This protein binds this small molecule.
Small molecule (SMILES): O=c1c(-c2ccc(O)cc2)coc2cc(O[C@@H]3O[C@H](CO)[C@@H](O)[C@H](O)[C@H]3O)ccc12

Binding-site contacts:
Ligand atom O24 contacts residue LEU167 of chain 1.A at 3.7 Å.
Ligand atom O35 contacts residue CYS297 of chain 1.A at 3.4 Å (h-bond).
Ligand atom O5 contacts residue ASP451 of chain 1.A at 3.4 Å (salt-bridge).
Ligand atom C29 contacts residue TRP171 of chain 1.A at 3.3 Å (hydrophobic).
Ligand atom O24 contacts residue PHE453 of chain 1.A at 3.6 Å.
Ligand atom C19 contacts residue ASP451 of chain 1.A at 3.3 Å.
Ligand atom C2 contacts residue PHE286 of chain 1.A at 3.7 Å (hydrophobic).
Ligand atom C20 contacts residue ASP451 of chain 1.A at 3.4 Å.
Ligand atom C27 contacts residue PHE164 of chain 1.A at 3.6 Å (hydrophobic).
Ligand atom C18 contacts residue PHE290 of chain 1.A at 3.3 Å (hydrophobic).
Ligand atom O2 contacts residue PHE290 of chain 1.A at 3.6 Å.
Ligand atom C21 contacts residue PHE453 of chain 1.A at 3.3 Å (hydrophobic).
Ligand atom C26 contacts residue PHE453 of chain 1.A at 3.7 Å (hydrophobic).
Ligand atom O6 contacts residue PHE453 of chain 1.A at 2.8 Å (h-bond).
Ligand atom C21 contacts residue PHE164 of chain 1.A at 3.7 Å (hydrophobic).
Ligand atom O34 contacts residue THR238 of chain 1.A at 3.4 Å.
Ligand atom C20 contacts residue PHE453 of chain 1.A at 3.8 Å (hydrophobic).
Ligand atom C22 contacts residue PHE453 of chain 1.A at 3.2 Å (hydrophobic).
Ligand atom C27 contacts residue PHE453 of chain 1.A at 3.6 Å (hydrophobic).
Ligand atom C25 contacts residue LEU167 of chain 1.A at 3.8 Å (hydrophobic).
Ligand atom C30 contacts residue TRP171 of chain 1.A at 3.3 Å (hydrophobic).
Ligand atom O1 contacts residue PHE286 of chain 1.A at 3.5 Å.
Ligand atom C1 contacts residue VAL114 of chain 1.A at 3.8 Å (hydrophobic).
Ligand atom C20 contacts residue CYS295 of chain 1.A at 3.6 Å (hydrophobic).
Ligand atom O35 contacts residue CYS295 of chain 1.A at 3.2 Å.
Ligand atom O1 contacts residue PHE290 of chain 1.A at 3.5 Å.
Ligand atom O6 contacts residue ASP451 of chain 1.A at 3.0 Å (salt-bridge).
Ligand atom O2 contacts residue VAL114 of chain 1.A at 3.8 Å.
Ligand atom O6 contacts residue VAL452 of chain 1.A at 3.6 Å.
Ligand atom C23 contacts residue PHE453 of chain 1.A at 3.6 Å (hydrophobic).
Ligand atom O2 contacts residue PHE286 of chain 1.A at 3.7 Å.
Ligand atom C32 contacts residue CYS296 of chain 1.A at 3.5 Å (hydrophobic).
Ligand atom O35 contacts residue PHE164 of chain 1.A at 3.8 Å.
Ligand atom C19 contacts residue PHE290 of chain 1.A at 3.0 Å (hydrophobic).
Ligand atom C20 contacts residue PHE290 of chain 1.A at 3.5 Å (hydrophobic).
Ligand atom C6 contacts residue PHE453 of chain 1.A at 3.7 Å (hydrophobic).
Ligand atom O34 contacts residue CYS296 of chain 1.A at 3.5 Å (h-bond).
Ligand atom C30 contacts residue MET168 of chain 1.A at 3.5 Å (hydrophobic).
Ligand atom C23 contacts residue MET118 of chain 1.A at 3.7 Å (hydrophobic).
Ligand atom O24 contacts residue MET118 of chain 1.A at 3.7 Å.

Sequence of chain 1.A:
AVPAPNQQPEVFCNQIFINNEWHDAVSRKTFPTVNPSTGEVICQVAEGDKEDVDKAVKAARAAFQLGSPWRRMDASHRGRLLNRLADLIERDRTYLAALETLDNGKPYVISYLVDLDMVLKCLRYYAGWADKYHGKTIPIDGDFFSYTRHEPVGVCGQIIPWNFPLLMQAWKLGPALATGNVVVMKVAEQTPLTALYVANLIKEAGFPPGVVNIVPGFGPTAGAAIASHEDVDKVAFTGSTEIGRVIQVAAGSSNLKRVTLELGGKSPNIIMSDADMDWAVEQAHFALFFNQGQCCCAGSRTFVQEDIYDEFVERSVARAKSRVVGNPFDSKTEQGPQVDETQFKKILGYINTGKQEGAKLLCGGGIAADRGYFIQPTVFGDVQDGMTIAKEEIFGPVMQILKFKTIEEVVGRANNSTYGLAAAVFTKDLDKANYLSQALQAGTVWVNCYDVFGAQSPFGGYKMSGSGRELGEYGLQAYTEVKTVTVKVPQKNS